This small molecule binds to this protein.
Small molecule (SMILES): CC(=O)N[C@@H]1[C@@H](O)[C@H](O)[C@@H](CO)O[C@H]1O

Binding-site contacts:
Ligand atom O3 contacts residue PRO31 of chain 20.F at 4.0 Å.
Ligand atom C7 contacts residue PRO31 of chain 20.F at 3.4 Å (hydrophobic).
Ligand atom N2 contacts residue PRO31 of chain 20.F at 2.8 Å (h-bond).
Ligand atom C4 contacts residue ASN70 of chain 20.F at 4.2 Å.
Ligand atom C5 contacts residue ARG33 of chain 20.F at 4.1 Å.
Ligand atom O6 contacts residue ARG33 of chain 20.F at 3.6 Å.
Ligand atom C1 contacts residue ASN70 of chain 20.F at 1.4 Å.
Ligand atom C2 contacts residue ASN70 of chain 20.F at 2.5 Å.
Ligand atom O7 contacts residue SER71 of chain 20.F at 4.2 Å.
Ligand atom N2 contacts residue ASN32 of chain 20.F at 4.2 Å.
Ligand atom C8 contacts residue ASN70 of chain 20.F at 3.6 Å.
Ligand atom O5 contacts residue ASN70 of chain 20.F at 2.4 Å (h-bond).
Ligand atom C2 contacts residue PRO31 of chain 20.F at 3.9 Å (hydrophobic).
Ligand atom C3 contacts residue PRO31 of chain 20.F at 4.0 Å (hydrophobic).
Ligand atom C3 contacts residue ASN70 of chain 20.F at 3.8 Å.
Ligand atom C1 contacts residue ARG33 of chain 20.F at 4.2 Å.
Ligand atom N2 contacts residue ASN70 of chain 20.F at 2.9 Å (h-bond).
Ligand atom O7 contacts residue ASN70 of chain 20.F at 3.3 Å (h-bond).
Ligand atom O7 contacts residue PRO31 of chain 20.F at 3.2 Å (h-bond).
Ligand atom C5 contacts residue ASN70 of chain 20.F at 3.7 Å.
Ligand atom C6 contacts residue ARG33 of chain 20.F at 4.1 Å.
Ligand atom C7 contacts residue ASN70 of chain 20.F at 3.1 Å.

Sequence of chain 20.F:
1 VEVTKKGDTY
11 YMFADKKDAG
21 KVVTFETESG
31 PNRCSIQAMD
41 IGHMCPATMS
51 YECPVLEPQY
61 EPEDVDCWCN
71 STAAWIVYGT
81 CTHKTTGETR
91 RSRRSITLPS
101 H